Sequence of chain 15.E:
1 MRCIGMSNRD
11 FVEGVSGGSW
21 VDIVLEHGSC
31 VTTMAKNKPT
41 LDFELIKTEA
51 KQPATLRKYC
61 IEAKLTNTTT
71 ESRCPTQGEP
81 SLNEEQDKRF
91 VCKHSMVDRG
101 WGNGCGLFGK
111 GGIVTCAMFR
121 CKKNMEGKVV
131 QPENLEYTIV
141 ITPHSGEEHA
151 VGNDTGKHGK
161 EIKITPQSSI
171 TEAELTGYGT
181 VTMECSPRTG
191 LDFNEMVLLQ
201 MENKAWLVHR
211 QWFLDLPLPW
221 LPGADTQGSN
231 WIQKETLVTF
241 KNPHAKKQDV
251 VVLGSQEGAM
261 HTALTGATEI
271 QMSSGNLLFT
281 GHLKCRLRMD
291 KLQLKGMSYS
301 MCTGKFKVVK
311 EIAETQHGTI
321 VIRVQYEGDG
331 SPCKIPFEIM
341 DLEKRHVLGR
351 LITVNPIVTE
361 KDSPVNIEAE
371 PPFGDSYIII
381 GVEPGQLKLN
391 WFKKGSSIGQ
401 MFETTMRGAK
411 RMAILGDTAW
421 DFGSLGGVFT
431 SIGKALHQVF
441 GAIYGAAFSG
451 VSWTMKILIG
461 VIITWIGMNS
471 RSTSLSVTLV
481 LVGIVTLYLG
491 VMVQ

Sequence of chain 18.E:
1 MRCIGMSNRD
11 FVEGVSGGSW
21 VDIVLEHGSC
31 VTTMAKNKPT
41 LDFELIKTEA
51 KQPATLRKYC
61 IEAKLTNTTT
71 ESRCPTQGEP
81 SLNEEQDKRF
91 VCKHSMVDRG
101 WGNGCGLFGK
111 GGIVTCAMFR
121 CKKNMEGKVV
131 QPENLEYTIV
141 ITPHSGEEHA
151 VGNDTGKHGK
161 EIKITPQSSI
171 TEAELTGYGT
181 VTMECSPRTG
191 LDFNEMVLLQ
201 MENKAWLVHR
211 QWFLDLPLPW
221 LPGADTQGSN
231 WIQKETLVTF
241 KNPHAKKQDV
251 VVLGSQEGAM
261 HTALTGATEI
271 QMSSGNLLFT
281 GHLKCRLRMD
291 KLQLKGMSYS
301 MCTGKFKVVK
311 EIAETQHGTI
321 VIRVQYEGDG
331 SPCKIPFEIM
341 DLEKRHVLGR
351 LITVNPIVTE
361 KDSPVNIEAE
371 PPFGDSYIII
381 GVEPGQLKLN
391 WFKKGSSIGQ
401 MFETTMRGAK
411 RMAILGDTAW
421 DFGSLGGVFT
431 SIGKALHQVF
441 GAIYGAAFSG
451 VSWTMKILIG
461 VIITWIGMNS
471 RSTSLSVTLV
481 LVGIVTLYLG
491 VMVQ

This protein binds this small molecule.
Small molecule (SMILES): CC(=O)N[C@@H]1[C@@H](O)[C@H](O)[C@@H](CO)O[C@H]1O

Binding-site contacts:
Ligand atom N2 contacts residue HIS149 of chain 15.E at 3.4 Å.
Ligand atom O5 contacts residue GLY156 of chain 15.E at 4.3 Å.
Ligand atom O6 contacts residue LYS157 of chain 15.E at 4.2 Å.
Ligand atom C2 contacts residue ASN153 of chain 15.E at 2.5 Å.
Ligand atom C1 contacts residue HIS149 of chain 15.E at 4.2 Å.
Ligand atom C6 contacts residue LYS157 of chain 15.E at 4.2 Å.
Ligand atom C8 contacts residue GLY102 of chain 18.E at 4.2 Å.
Ligand atom C3 contacts residue ASN153 of chain 15.E at 3.8 Å.
Ligand atom O7 contacts residue ASN153 of chain 15.E at 3.8 Å.
Ligand atom O5 contacts residue HIS158 of chain 15.E at 3.1 Å.
Ligand atom O3 contacts residue HIS149 of chain 15.E at 4.1 Å.
Ligand atom C6 contacts residue HIS158 of chain 15.E at 4.4 Å.
Ligand atom O5 contacts residue THR155 of chain 15.E at 3.7 Å.
Ligand atom C1 contacts residue HIS158 of chain 15.E at 3.8 Å.
Ligand atom O7 contacts residue THR155 of chain 15.E at 4.1 Å.
Ligand atom C1 contacts residue ASN153 of chain 15.E at 1.4 Å.
Ligand atom C4 contacts residue ASN153 of chain 15.E at 4.2 Å.
Ligand atom C5 contacts residue THR155 of chain 15.E at 3.9 Å.
Ligand atom C5 contacts residue HIS158 of chain 15.E at 4.3 Å.
Ligand atom C1 contacts residue THR155 of chain 15.E at 3.9 Å.
Ligand atom C6 contacts residue THR155 of chain 15.E at 4.4 Å.
Ligand atom N2 contacts residue ASN153 of chain 15.E at 2.9 Å (h-bond).
Ligand atom C7 contacts residue ASN153 of chain 15.E at 3.5 Å.
Ligand atom C2 contacts residue HIS149 of chain 15.E at 3.6 Å.
Ligand atom O6 contacts residue HIS158 of chain 15.E at 3.8 Å.
Ligand atom O5 contacts residue ASN153 of chain 15.E at 2.4 Å (h-bond).
Ligand atom C5 contacts residue ASN153 of chain 15.E at 3.7 Å.